A small-molecule ligand and the protein it binds are described below.
Small molecule (SMILES): CC(=O)N[C@H]1[C@H](O[C@H]2[C@H](O)[C@@H](NC(C)=O)CO[C@@H]2CO)O[C@H](CO)[C@@H](O)[C@@H]1O

Binding-site contacts:
Ligand atom O6 contacts residue THR131 of chain 1.E at 4.1 Å.
Ligand atom O4 contacts residue THR131 of chain 1.E at 3.8 Å.
Ligand atom O5 contacts residue THR131 of chain 1.E at 3.5 Å.
Ligand atom C8 contacts residue TRP129 of chain 1.E at 4.0 Å (hydrophobic).
Ligand atom O3 contacts residue GLN161 of chain 1.E at 3.9 Å.
Ligand atom O7 contacts residue TRP129 of chain 1.E at 4.2 Å.
Ligand atom C2 contacts residue GLY130 of chain 1.E at 4.4 Å.
Ligand atom O3 contacts residue THR131 of chain 1.E at 3.7 Å.
Ligand atom C1 contacts residue GLN161 of chain 1.E at 4.5 Å.
Ligand atom C3 contacts residue GLY130 of chain 1.E at 3.9 Å.
Ligand atom C7 contacts residue ASN165 of chain 1.E at 3.1 Å.
Ligand atom C8 contacts residue GLY130 of chain 1.E at 4.2 Å.
Ligand atom N2 contacts residue GLY130 of chain 1.E at 4.3 Å.
Ligand atom N2 contacts residue GLN161 of chain 1.E at 2.9 Å (h-bond).
Ligand atom C7 contacts residue GLN161 of chain 1.E at 3.6 Å.
Ligand atom C4 contacts residue ASN165 of chain 1.E at 4.2 Å.
Ligand atom C1 contacts residue THR131 of chain 1.E at 4.2 Å.
Ligand atom C5 contacts residue THR131 of chain 1.E at 4.4 Å.
Ligand atom C8 contacts residue ASN165 of chain 1.E at 4.5 Å.
Ligand atom C3 contacts residue THR131 of chain 1.E at 3.9 Å.
Ligand atom C3 contacts residue ASN165 of chain 1.E at 3.8 Å.
Ligand atom O7 contacts residue ASN165 of chain 1.E at 2.9 Å (h-bond).
Ligand atom C2 contacts residue GLN161 of chain 1.E at 3.9 Å.
Ligand atom C4 contacts residue GLY130 of chain 1.E at 4.1 Å.
Ligand atom C1 contacts residue GLY130 of chain 1.E at 4.0 Å.
Ligand atom O5 contacts residue GLY130 of chain 1.E at 4.3 Å.
Ligand atom O7 contacts residue GLY130 of chain 1.E at 3.5 Å.
Ligand atom C6 contacts residue THR131 of chain 1.E at 4.3 Å.
Ligand atom O4 contacts residue GLY130 of chain 1.E at 3.8 Å.
Ligand atom N2 contacts residue ASN165 of chain 1.E at 2.9 Å (h-bond).
Ligand atom C6 contacts residue GLY130 of chain 1.E at 4.2 Å.
Ligand atom O6 contacts residue GLY130 of chain 1.E at 4.0 Å.
Ligand atom C7 contacts residue GLY130 of chain 1.E at 3.8 Å.
Ligand atom C5 contacts residue GLY130 of chain 1.E at 3.7 Å.
Ligand atom C5 contacts residue ASN165 of chain 1.E at 3.6 Å.
Ligand atom C2 contacts residue ASN165 of chain 1.E at 2.4 Å.
Ligand atom C8 contacts residue GLN161 of chain 1.E at 3.4 Å.
Ligand atom C3 contacts residue GLN161 of chain 1.E at 3.8 Å.
Ligand atom O5 contacts residue ASN165 of chain 1.E at 2.3 Å (h-bond).
Ligand atom C1 contacts residue ASN165 of chain 1.E at 1.4 Å.

Sequence of chain 1.E:
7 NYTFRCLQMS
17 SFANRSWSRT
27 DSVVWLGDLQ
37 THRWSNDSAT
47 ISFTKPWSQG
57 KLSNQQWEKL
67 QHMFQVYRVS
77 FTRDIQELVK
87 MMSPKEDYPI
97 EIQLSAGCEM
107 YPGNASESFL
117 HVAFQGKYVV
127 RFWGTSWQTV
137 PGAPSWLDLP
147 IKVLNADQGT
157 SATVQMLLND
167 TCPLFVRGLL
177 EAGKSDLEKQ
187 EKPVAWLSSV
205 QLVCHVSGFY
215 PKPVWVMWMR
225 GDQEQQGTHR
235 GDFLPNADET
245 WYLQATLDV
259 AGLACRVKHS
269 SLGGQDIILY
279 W